Sequence of chain 1.A:
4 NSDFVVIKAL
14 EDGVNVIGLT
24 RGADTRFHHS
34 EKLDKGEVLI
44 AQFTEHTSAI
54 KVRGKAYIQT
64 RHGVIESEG

Binding-site contacts:
Ligand atom CZ2 contacts residue ALA44 of chain 1.A at 4.0 Å (hydrophobic).
Ligand atom O contacts residue GLY25 of chain 1.K at 3.9 Å.
Ligand atom CZ2 contacts residue ILE53 of chain 1.A at 3.8 Å (hydrophobic).
Ligand atom CG contacts residue SER51 of chain 1.K at 3.9 Å.
Ligand atom CD1 contacts residue GLN45 of chain 1.A at 3.5 Å.
Ligand atom NE1 contacts residue ALA44 of chain 1.A at 3.9 Å.
Ligand atom N contacts residue THR23 of chain 1.K at 2.9 Å (h-bond).
Ligand atom CE3 contacts residue HIS32 of chain 1.A at 3.9 Å.
Ligand atom CE3 contacts residue HIS31 of chain 1.A at 4.0 Å.
Ligand atom C contacts residue THR50 of chain 1.A at 3.7 Å.
Ligand atom OXT contacts residue SER51 of chain 1.K at 2.9 Å (h-bond).
Ligand atom C contacts residue SER51 of chain 1.K at 3.6 Å.
Ligand atom CA contacts residue THR28 of chain 1.K at 3.2 Å.
Ligand atom N contacts residue ASP27 of chain 1.K at 3.1 Å (salt-bridge).
Ligand atom CZ3 contacts residue GLY21 of chain 1.A at 3.6 Å.
Ligand atom C contacts residue GLY25 of chain 1.K at 3.4 Å.
Ligand atom N contacts residue THR28 of chain 1.K at 2.8 Å (h-bond).
Ligand atom CA contacts residue THR23 of chain 1.K at 3.9 Å.
Ligand atom CB contacts residue THR23 of chain 1.K at 3.8 Å.
Ligand atom OXT contacts residue THR23 of chain 1.K at 3.9 Å.
Ligand atom O contacts residue HIS49 of chain 1.A at 3.7 Å.
Ligand atom OXT contacts residue THR47 of chain 1.A at 3.5 Å.
Ligand atom CB contacts residue THR28 of chain 1.K at 3.4 Å.
Ligand atom CD2 contacts residue THR50 of chain 1.A at 3.9 Å.
Ligand atom CD1 contacts residue THR47 of chain 1.A at 3.6 Å.
Ligand atom O contacts residue THR50 of chain 1.A at 2.7 Å (h-bond).
Ligand atom CB contacts residue SER51 of chain 1.K at 3.5 Å.
Ligand atom N contacts residue GLY25 of chain 1.K at 2.7 Å (h-bond).
Ligand atom CZ3 contacts residue HIS32 of chain 1.A at 4.0 Å.
Ligand atom OXT contacts residue ARG24 of chain 1.K at 3.6 Å.
Ligand atom CE2 contacts residue GLN45 of chain 1.A at 3.9 Å.
Ligand atom NE1 contacts residue GLN45 of chain 1.A at 2.8 Å (h-bond).
Ligand atom CA contacts residue GLY25 of chain 1.K at 3.4 Å.
Ligand atom C contacts residue THR47 of chain 1.A at 3.3 Å.
Ligand atom CZ2 contacts residue THR50 of chain 1.A at 3.9 Å.
Ligand atom OXT contacts residue GLY25 of chain 1.K at 3.0 Å (h-bond).
Ligand atom CH2 contacts residue GLY21 of chain 1.A at 3.5 Å.
Ligand atom CE2 contacts residue THR50 of chain 1.A at 4.0 Å.
Ligand atom CD1 contacts residue SER51 of chain 1.K at 3.5 Å.
Ligand atom O contacts residue THR47 of chain 1.A at 2.4 Å (h-bond).

Sequence of chain 1.K:
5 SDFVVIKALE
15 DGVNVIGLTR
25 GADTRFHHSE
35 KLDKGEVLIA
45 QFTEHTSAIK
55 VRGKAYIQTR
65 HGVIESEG

A small-molecule ligand and the protein it binds are described below.
Small molecule (SMILES): N[C@@H](Cc1c[nH]c2ccccc12)C(=O)O